Binding-site contacts:
Ligand atom C04 contacts residue 8N41 of chain 1.E at 3.9 Å.
Ligand atom F37 contacts residue PRO189 of chain 1.B at 3.7 Å.
Ligand atom O25 contacts residue GLU191 of chain 1.B at 3.2 Å (salt-bridge).
Ligand atom C20 contacts residue SER188 of chain 1.B at 3.9 Å.
Ligand atom C21 contacts residue LEU76 of chain 1.B at 3.9 Å (hydrophobic).
Ligand atom C03 contacts residue TRP106 of chain 1.B at 3.6 Å (hydrophobic).
Ligand atom O25 contacts residue LEU190 of chain 1.B at 2.8 Å (h-bond).
Ligand atom F36 contacts residue PRO189 of chain 1.B at 3.8 Å.
Ligand atom O24 contacts residue LEU76 of chain 1.B at 3.8 Å.
Ligand atom F35 contacts residue 8N41 of chain 1.E at 3.6 Å.
Ligand atom C29 contacts residue LEU76 of chain 1.B at 3.6 Å (hydrophobic).
Ligand atom C23 contacts residue GLU191 of chain 1.B at 3.9 Å.
Ligand atom O25 contacts residue PRO189 of chain 1.B at 3.8 Å.
Ligand atom C19 contacts residue LEU76 of chain 1.B at 3.8 Å (hydrophobic).
Ligand atom O25 contacts residue SER188 of chain 1.B at 2.0 Å (h-bond).
Ligand atom C02 contacts residue ALA87 of chain 1.B at 3.7 Å (hydrophobic).
Ligand atom F36 contacts residue THR47 of chain 1.B at 3.9 Å.
Ligand atom O33 contacts residue 8N41 of chain 1.E at 3.9 Å.
Ligand atom C30 contacts residue PHE73 of chain 1.B at 3.9 Å (hydrophobic).
Ligand atom C22 contacts residue LEU80 of chain 1.B at 3.6 Å (hydrophobic).
Ligand atom F35 contacts residue THR47 of chain 1.B at 3.5 Å.
Ligand atom F37 contacts residue 8N41 of chain 1.E at 3.8 Å.
Ligand atom C28 contacts residue LEU76 of chain 1.B at 3.4 Å (hydrophobic).
Ligand atom F36 contacts residue PHE186 of chain 1.B at 3.5 Å.
Ligand atom C20 contacts residue LEU190 of chain 1.B at 3.9 Å (hydrophobic).
Ligand atom C17 contacts residue LEU80 of chain 1.B at 3.7 Å (hydrophobic).
Ligand atom C14 contacts residue LEU80 of chain 1.B at 3.9 Å (hydrophobic).
Ligand atom F35 contacts residue ILE41 of chain 1.B at 3.6 Å.
Ligand atom O24 contacts residue SER188 of chain 1.B at 3.3 Å (h-bond).
Ligand atom O24 contacts residue GLU191 of chain 1.B at 3.1 Å.
Ligand atom C02 contacts residue VAL86 of chain 1.B at 3.7 Å (hydrophobic).
Ligand atom C23 contacts residue LEU190 of chain 1.B at 3.5 Å (hydrophobic).
Ligand atom O15 contacts residue LEU80 of chain 1.B at 4.0 Å.
Ligand atom N16 contacts residue LEU80 of chain 1.B at 3.4 Å.
Ligand atom N05 contacts residue 8N41 of chain 1.E at 3.9 Å.
Ligand atom C07 contacts residue 8N41 of chain 1.E at 3.7 Å.
Ligand atom C20 contacts residue LEU76 of chain 1.B at 3.9 Å (hydrophobic).
Ligand atom C12 contacts residue ILE102 of chain 1.B at 3.7 Å (hydrophobic).
Ligand atom C23 contacts residue SER188 of chain 1.B at 2.8 Å.
Ligand atom C12 contacts residue LEU80 of chain 1.B at 3.9 Å (hydrophobic).

A small-molecule ligand and the protein it binds are described below.
Small molecule (SMILES): O=C(O)c1ccc(NC(=O)c2cccc(CC3CCCCC3)n2)c(Nc2cccc(OC(F)(F)F)c2)c1

Sequence of chain 1.B:
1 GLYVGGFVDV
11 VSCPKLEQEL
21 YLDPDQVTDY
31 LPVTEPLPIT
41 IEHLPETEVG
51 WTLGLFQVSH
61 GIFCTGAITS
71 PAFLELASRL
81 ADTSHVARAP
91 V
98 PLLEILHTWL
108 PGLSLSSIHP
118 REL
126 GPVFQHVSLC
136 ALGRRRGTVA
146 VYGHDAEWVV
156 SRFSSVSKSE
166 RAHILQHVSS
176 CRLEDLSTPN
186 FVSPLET